Sequence of chain 22.B:
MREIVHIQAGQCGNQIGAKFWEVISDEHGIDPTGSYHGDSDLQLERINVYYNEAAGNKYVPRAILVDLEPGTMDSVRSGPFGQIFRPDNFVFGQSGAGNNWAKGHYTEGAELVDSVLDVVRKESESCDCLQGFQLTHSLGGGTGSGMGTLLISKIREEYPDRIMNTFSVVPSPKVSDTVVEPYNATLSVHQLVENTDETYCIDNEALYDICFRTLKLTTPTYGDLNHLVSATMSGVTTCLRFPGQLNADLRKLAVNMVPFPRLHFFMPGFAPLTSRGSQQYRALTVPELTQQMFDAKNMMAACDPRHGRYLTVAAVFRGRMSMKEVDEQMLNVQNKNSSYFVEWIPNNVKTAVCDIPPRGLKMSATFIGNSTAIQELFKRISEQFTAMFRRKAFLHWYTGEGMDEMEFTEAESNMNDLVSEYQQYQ

Binding-site contacts:
Ligand atom C4 contacts residue LYS297 of chain 20.B at 2.9 Å.
Ligand atom C9 contacts residue ASP295 of chain 20.B at 3.6 Å.
Ligand atom C4 contacts residue ASP295 of chain 20.B at 3.7 Å.
Ligand atom O8 contacts residue ASP118 of chain 22.B at 2.9 Å (salt-bridge).
Ligand atom O9 contacts residue ASP295 of chain 20.B at 3.5 Å (salt-bridge).
Ligand atom C6 contacts residue ASP118 of chain 22.B at 3.6 Å.
Ligand atom C16 contacts residue ARG306 of chain 20.B at 2.6 Å.
Ligand atom O7 contacts residue ASP118 of chain 22.B at 3.6 Å.
Ligand atom O2 contacts residue ARG306 of chain 20.B at 3.0 Å (salt-bridge).
Ligand atom C24 contacts residue TYR310 of chain 20.B at 3.8 Å (hydrophobic).
Ligand atom C7 contacts residue ASP295 of chain 20.B at 3.6 Å.
Ligand atom O1 contacts residue ALA296 of chain 20.B at 3.0 Å (h-bond).
Ligand atom C2 contacts residue ARG306 of chain 20.B at 3.5 Å.
Ligand atom C26 contacts residue TYR310 of chain 20.B at 3.8 Å (hydrophobic).
Ligand atom C7 contacts residue LYS297 of chain 20.B at 3.3 Å.
Ligand atom C2 contacts residue ASP295 of chain 20.B at 1.9 Å.
Ligand atom C25 contacts residue ARG306 of chain 20.B at 3.5 Å.
Ligand atom C24 contacts residue PHE294 of chain 20.B at 3.2 Å (hydrophobic).
Ligand atom C4 contacts residue ARG306 of chain 20.B at 3.2 Å.
Ligand atom O3 contacts residue ARG306 of chain 20.B at 2.1 Å (salt-bridge).
Ligand atom O91 contacts residue ASP295 of chain 20.B at 2.6 Å (salt-bridge).
Ligand atom C6 contacts residue ASP295 of chain 20.B at 3.7 Å.
Ligand atom O24 contacts residue PHE294 of chain 20.B at 2.5 Å (h-bond).
Ligand atom C3 contacts residue ARG306 of chain 20.B at 3.0 Å.
Ligand atom O1 contacts residue ASP295 of chain 20.B at 2.7 Å (salt-bridge).
Ligand atom O15 contacts residue ASP295 of chain 20.B at 3.6 Å.
Ligand atom C1 contacts residue ASP295 of chain 20.B at 2.5 Å.
Ligand atom C5 contacts residue ASP295 of chain 20.B at 3.0 Å.
Ligand atom C26 contacts residue PHE294 of chain 20.B at 3.8 Å (hydrophobic).
Ligand atom C6 contacts residue LYS297 of chain 20.B at 2.4 Å.
Ligand atom O1 contacts residue PHE294 of chain 20.B at 3.5 Å (h-bond).
Ligand atom O2 contacts residue ALA296 of chain 20.B at 3.5 Å (h-bond).
Ligand atom C5 contacts residue LYS297 of chain 20.B at 2.7 Å.
Ligand atom O24 contacts residue TYR310 of chain 20.B at 3.2 Å (h-bond).
Ligand atom O2 contacts residue LYS297 of chain 20.B at 3.5 Å (salt-bridge).
Ligand atom C17 contacts residue LYS122 of chain 22.B at 3.6 Å.
Ligand atom C27 contacts residue PHE341 of chain 20.B at 3.5 Å (hydrophobic).
Ligand atom C23 contacts residue PHE294 of chain 20.B at 3.5 Å (hydrophobic).
Ligand atom O2 contacts residue ASP295 of chain 20.B at 1.6 Å (salt-bridge).
Ligand atom C3 contacts residue ASP295 of chain 20.B at 3.3 Å.

Sequence of chain 20.B:
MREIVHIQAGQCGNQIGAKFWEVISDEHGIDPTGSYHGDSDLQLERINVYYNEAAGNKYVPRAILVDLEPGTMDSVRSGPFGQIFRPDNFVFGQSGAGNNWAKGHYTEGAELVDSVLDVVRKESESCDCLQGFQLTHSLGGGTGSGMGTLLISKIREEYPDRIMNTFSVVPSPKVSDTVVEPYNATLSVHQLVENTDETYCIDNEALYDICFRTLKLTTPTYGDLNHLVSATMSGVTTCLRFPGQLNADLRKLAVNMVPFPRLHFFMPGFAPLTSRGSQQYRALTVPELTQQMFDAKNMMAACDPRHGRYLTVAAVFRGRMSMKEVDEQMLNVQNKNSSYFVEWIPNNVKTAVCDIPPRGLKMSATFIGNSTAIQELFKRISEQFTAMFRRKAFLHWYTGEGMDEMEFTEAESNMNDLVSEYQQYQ

The protein below binds the small molecule below.
Small molecule (SMILES): CC[C@H](/C=C(/C)[C@@H]1C[C@@H](OC)C[C@H](O)C(C)(C)[C@@]2(O)O[C@@H](C[C@@H](OC)[C@H](O)C(=O)O1)C[C@@H](OC)[C@H]2O)CO